Binding-site contacts:
Ligand atom C4 contacts residue ARG34 of chain 1.A at 3.7 Å.
Ligand atom O2 contacts residue ARG34 of chain 1.A at 2.7 Å (salt-bridge).
Ligand atom C3 contacts residue TYR32 of chain 1.A at 3.9 Å (hydrophobic).
Ligand atom C1 contacts residue ARG34 of chain 1.A at 3.9 Å.
Ligand atom O4 contacts residue ARG34 of chain 1.A at 2.7 Å (salt-bridge).
Ligand atom C4 contacts residue ASN33 of chain 1.A at 3.2 Å.
Ligand atom O6 contacts residue ASN33 of chain 1.A at 4.3 Å.
Ligand atom C3 contacts residue ARG34 of chain 1.A at 3.8 Å.
Ligand atom C6 contacts residue ASN33 of chain 1.A at 3.1 Å.
Ligand atom O2 contacts residue TYR32 of chain 1.A at 2.8 Å.
Ligand atom O3 contacts residue ASN33 of chain 1.A at 2.4 Å (h-bond).
Ligand atom O2 contacts residue ARG67 of chain 1.A at 4.3 Å.
Ligand atom C2 contacts residue TYR32 of chain 1.A at 3.6 Å (hydrophobic).
Ligand atom C5 contacts residue ARG34 of chain 1.A at 4.4 Å.
Ligand atom O5 contacts residue ASN33 of chain 1.A at 3.6 Å.
Ligand atom O4 contacts residue ASN33 of chain 1.A at 3.8 Å.
Ligand atom C5 contacts residue ASN33 of chain 1.A at 3.4 Å.
Ligand atom C2 contacts residue ASN33 of chain 1.A at 4.3 Å.
Ligand atom O3 contacts residue TYR32 of chain 1.A at 3.4 Å.
Ligand atom O3 contacts residue ARG34 of chain 1.A at 4.2 Å.
Ligand atom C2 contacts residue ARG34 of chain 1.A at 3.8 Å.
Ligand atom C3 contacts residue ASN33 of chain 1.A at 3.0 Å.

This protein binds this small molecule.
Small molecule (SMILES): OC[C@H]1O[C@@H](O)[C@H](O)[C@@H](O)[C@@H]1O

Sequence of chain 1.A:
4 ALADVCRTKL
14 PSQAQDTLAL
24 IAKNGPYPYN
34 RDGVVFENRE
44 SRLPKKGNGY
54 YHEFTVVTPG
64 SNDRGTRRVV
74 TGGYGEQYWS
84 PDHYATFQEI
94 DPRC